A protein and the small-molecule ligand that binds it are described below.
Small molecule (SMILES): C[C@@](N)(CCC[C@H](N)C(=O)O)C(=O)O

Sequence of chain 1.A:
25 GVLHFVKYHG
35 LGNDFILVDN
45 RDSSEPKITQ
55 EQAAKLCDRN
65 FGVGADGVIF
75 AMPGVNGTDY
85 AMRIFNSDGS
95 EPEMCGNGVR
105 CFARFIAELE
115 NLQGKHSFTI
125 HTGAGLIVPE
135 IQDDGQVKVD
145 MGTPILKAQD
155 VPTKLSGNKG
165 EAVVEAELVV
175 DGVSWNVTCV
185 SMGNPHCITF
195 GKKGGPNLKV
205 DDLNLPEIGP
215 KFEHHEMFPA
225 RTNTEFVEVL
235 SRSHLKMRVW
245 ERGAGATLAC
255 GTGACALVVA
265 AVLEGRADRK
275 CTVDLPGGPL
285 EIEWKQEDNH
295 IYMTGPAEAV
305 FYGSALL

Binding-site contacts:
Ligand atom OAH contacts residue ASN37 of chain 1.A at 3.6 Å (h-bond).
Ligand atom CAN contacts residue GLU245 of chain 1.A at 2.9 Å.
Ligand atom OAH contacts residue GLY255 of chain 1.A at 2.8 Å (h-bond).
Ligand atom CAJ contacts residue GLU245 of chain 1.A at 3.5 Å.
Ligand atom CAP contacts residue ASN227 of chain 1.A at 3.4 Å.
Ligand atom OAE contacts residue ASN188 of chain 1.A at 3.1 Å (h-bond).
Ligand atom CAQ contacts residue CYS99 of chain 1.A at 3.6 Å (hydrophobic).
Ligand atom CAK contacts residue PRO96 of chain 1.A at 3.5 Å (hydrophobic).
Ligand atom NAB contacts residue ARG246 of chain 1.A at 3.0 Å (salt-bridge).
Ligand atom OAF contacts residue GLY100 of chain 1.A at 2.7 Å (h-bond).
Ligand atom OAF contacts residue GLY255 of chain 1.A at 3.4 Å (h-bond).
Ligand atom OAF contacts residue THR256 of chain 1.A at 2.7 Å (h-bond).
Ligand atom CAM contacts residue CYS254 of chain 1.A at 3.2 Å (hydrophobic).
Ligand atom NAC contacts residue CYS99 of chain 1.A at 3.0 Å (h-bond).
Ligand atom NAB contacts residue GLU245 of chain 1.A at 2.9 Å (salt-bridge).
Ligand atom OAG contacts residue PRO96 of chain 1.A at 3.4 Å.
Ligand atom OAF contacts residue CYS254 of chain 1.A at 3.4 Å (h-bond).
Ligand atom OAE contacts residue ASN227 of chain 1.A at 2.8 Å (h-bond).
Ligand atom CAS contacts residue ASN227 of chain 1.A at 3.3 Å.
Ligand atom CAT contacts residue CYS254 of chain 1.A at 2.9 Å (hydrophobic).
Ligand atom OAG contacts residue ARG246 of chain 1.A at 2.8 Å (salt-bridge).
Ligand atom OAE contacts residue ARG246 of chain 1.A at 2.8 Å (salt-bridge).
Ligand atom NAC contacts residue ASN37 of chain 1.A at 2.8 Å (h-bond).
Ligand atom CAQ contacts residue GLY255 of chain 1.A at 3.2 Å.
Ligand atom OAH contacts residue ASN101 of chain 1.A at 2.9 Å (h-bond).
Ligand atom OAH contacts residue CYS99 of chain 1.A at 3.6 Å (h-bond).
Ligand atom CAN contacts residue CYS254 of chain 1.A at 1.8 Å (hydrophobic).
Ligand atom OAE contacts residue PRO96 of chain 1.A at 3.5 Å.
Ligand atom OAF contacts residue CYS99 of chain 1.A at 3.5 Å.
Ligand atom OAH contacts residue CYS254 of chain 1.A at 3.6 Å.
Ligand atom NAC contacts residue PHE39 of chain 1.A at 3.7 Å.
Ligand atom NAB contacts residue ASN90 of chain 1.A at 2.9 Å (h-bond).
Ligand atom NAB contacts residue ASN227 of chain 1.A at 3.5 Å (h-bond).
Ligand atom CAP contacts residue ARG246 of chain 1.A at 3.5 Å.
Ligand atom CAQ contacts residue GLY100 of chain 1.A at 3.2 Å.
Ligand atom CAQ contacts residue CYS254 of chain 1.A at 3.2 Å (hydrophobic).
Ligand atom OAH contacts residue GLY100 of chain 1.A at 3.2 Å (h-bond).
Ligand atom CAP contacts residue PRO96 of chain 1.A at 3.4 Å (hydrophobic).
Ligand atom OAG contacts residue ASN90 of chain 1.A at 2.9 Å (h-bond).
Ligand atom CAN contacts residue ASN37 of chain 1.A at 3.7 Å.